The protein below binds the small molecule below.
Small molecule (SMILES): Clc1ccc([C@H]2C[C@@H]3CC[C@H]2N3)cn1

Sequence of chain 1.D:
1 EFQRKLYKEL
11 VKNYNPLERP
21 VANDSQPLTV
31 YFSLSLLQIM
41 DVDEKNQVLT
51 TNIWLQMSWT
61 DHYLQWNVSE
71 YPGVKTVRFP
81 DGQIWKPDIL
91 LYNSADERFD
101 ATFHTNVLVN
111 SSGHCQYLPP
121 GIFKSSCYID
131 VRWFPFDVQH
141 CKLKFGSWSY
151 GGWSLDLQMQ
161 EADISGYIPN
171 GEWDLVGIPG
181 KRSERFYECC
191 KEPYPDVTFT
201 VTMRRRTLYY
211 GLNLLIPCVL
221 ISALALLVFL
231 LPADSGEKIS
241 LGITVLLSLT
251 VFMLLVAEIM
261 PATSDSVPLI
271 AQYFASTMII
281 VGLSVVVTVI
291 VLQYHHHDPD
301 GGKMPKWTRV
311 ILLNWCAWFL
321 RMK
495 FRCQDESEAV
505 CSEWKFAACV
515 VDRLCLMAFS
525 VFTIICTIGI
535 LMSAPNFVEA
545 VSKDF

Binding-site contacts:
Ligand atom C6 contacts residue TRP148 of chain 1.D at 3.7 Å (hydrophobic).
Ligand atom C8 contacts residue CYS190 of chain 1.D at 3.8 Å (hydrophobic).
Ligand atom N1 contacts residue TYR92 of chain 1.D at 3.6 Å (h-bond).
Ligand atom C4 contacts residue TRP54 of chain 1.E at 4.0 Å (hydrophobic).
Ligand atom N1 contacts residue TRP148 of chain 1.D at 3.1 Å (h-bond).
Ligand atom C3 contacts residue TYR187 of chain 1.D at 4.4 Å (hydrophobic).
Ligand atom CL contacts residue LEU108 of chain 1.E at 3.4 Å.
Ligand atom C8 contacts residue TRP148 of chain 1.D at 3.9 Å (hydrophobic).
Ligand atom CL contacts residue GLN116 of chain 1.E at 3.2 Å.
Ligand atom C1 contacts residue TRP148 of chain 1.D at 3.9 Å (hydrophobic).
Ligand atom CL contacts residue ASN106 of chain 1.E at 3.3 Å.
Ligand atom C8 contacts residue TYR194 of chain 1.D at 3.7 Å (hydrophobic).
Ligand atom C2 contacts residue TYR194 of chain 1.D at 3.8 Å (hydrophobic).
Ligand atom C5 contacts residue TRP54 of chain 1.E at 3.4 Å (hydrophobic).
Ligand atom C9 contacts residue LEU118 of chain 1.E at 4.3 Å (hydrophobic).
Ligand atom C2 contacts residue CYS189 of chain 1.D at 3.8 Å (hydrophobic).
Ligand atom CL contacts residue SER149 of chain 1.D at 4.2 Å.
Ligand atom N2 contacts residue TRP148 of chain 1.D at 3.4 Å (h-bond).
Ligand atom CL contacts residue VAL107 of chain 1.E at 4.3 Å.
Ligand atom C5 contacts residue TRP148 of chain 1.D at 4.2 Å (hydrophobic).
Ligand atom C1 contacts residue LEU118 of chain 1.E at 4.2 Å (hydrophobic).
Ligand atom N1 contacts residue SER147 of chain 1.D at 4.4 Å.
Ligand atom C7 contacts residue TRP148 of chain 1.D at 3.3 Å (hydrophobic).
Ligand atom C3 contacts residue TRP148 of chain 1.D at 4.2 Å (hydrophobic).
Ligand atom C9 contacts residue LEU108 of chain 1.E at 4.2 Å (hydrophobic).
Ligand atom C9 contacts residue TRP148 of chain 1.D at 4.2 Å (hydrophobic).
Ligand atom C1 contacts residue CYS189 of chain 1.D at 4.2 Å (hydrophobic).
Ligand atom C9 contacts residue TYR194 of chain 1.D at 3.9 Å (hydrophobic).
Ligand atom C10 contacts residue TRP148 of chain 1.D at 3.9 Å (hydrophobic).
Ligand atom N1 contacts residue TYR194 of chain 1.D at 4.2 Å.
Ligand atom C7 contacts residue LEU118 of chain 1.E at 4.1 Å (hydrophobic).
Ligand atom C4 contacts residue TYR92 of chain 1.D at 3.9 Å (hydrophobic).
Ligand atom C3 contacts residue TYR92 of chain 1.D at 3.7 Å (hydrophobic).
Ligand atom C4 contacts residue TYR187 of chain 1.D at 3.9 Å (hydrophobic).
Ligand atom C11 contacts residue LEU118 of chain 1.E at 3.7 Å (hydrophobic).
Ligand atom C3 contacts residue TYR194 of chain 1.D at 3.7 Å (hydrophobic).
Ligand atom N2 contacts residue LEU118 of chain 1.E at 3.9 Å.
Ligand atom C2 contacts residue TRP148 of chain 1.D at 4.2 Å (hydrophobic).
Ligand atom C8 contacts residue CYS189 of chain 1.D at 4.3 Å (hydrophobic).
Ligand atom C11 contacts residue TRP148 of chain 1.D at 3.0 Å (hydrophobic).

Sequence of chain 1.E:
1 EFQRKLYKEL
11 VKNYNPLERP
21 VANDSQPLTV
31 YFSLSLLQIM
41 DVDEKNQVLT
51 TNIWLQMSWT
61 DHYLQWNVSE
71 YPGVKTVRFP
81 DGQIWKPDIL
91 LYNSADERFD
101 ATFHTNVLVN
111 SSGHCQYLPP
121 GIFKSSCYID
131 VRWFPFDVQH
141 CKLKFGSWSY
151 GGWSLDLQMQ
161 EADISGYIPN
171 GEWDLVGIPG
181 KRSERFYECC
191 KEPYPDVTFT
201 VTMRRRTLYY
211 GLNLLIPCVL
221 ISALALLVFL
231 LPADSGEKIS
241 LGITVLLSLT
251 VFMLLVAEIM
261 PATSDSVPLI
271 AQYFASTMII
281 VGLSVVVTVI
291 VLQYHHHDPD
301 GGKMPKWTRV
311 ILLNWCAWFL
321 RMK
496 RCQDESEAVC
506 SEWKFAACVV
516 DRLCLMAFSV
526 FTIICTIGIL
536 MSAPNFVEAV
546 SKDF